A small-molecule ligand and the protein it binds are described below.
Small molecule (SMILES): O=C(CCl)Nc1ccc(Cl)c(S(=O)(=O)N2CCOCC2)c1

Sequence of chain 2.A:
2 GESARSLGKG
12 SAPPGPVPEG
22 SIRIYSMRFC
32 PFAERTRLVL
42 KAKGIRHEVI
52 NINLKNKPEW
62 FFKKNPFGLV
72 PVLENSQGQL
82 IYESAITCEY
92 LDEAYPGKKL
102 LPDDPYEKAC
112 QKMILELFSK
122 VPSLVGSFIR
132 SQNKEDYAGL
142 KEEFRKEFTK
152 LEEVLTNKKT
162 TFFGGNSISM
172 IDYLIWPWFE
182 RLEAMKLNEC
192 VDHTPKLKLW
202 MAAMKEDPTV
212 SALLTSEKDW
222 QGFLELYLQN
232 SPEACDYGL

Binding-site contacts:
Ligand atom C1 contacts residue LEU55 of chain 2.A at 4.1 Å (hydrophobic).
Ligand atom N3 contacts residue CYS31 of chain 2.A at 3.7 Å.
Ligand atom C1 contacts residue TLA1 of chain 2.G at 4.0 Å.
Ligand atom O72 contacts residue GLY127 of chain 2.A at 4.0 Å.
Ligand atom S7 contacts residue PRO32 of chain 2.A at 4.4 Å.
Ligand atom N3 contacts residue PHE33 of chain 2.A at 3.5 Å.
Ligand atom C2 contacts residue PHE33 of chain 2.A at 4.2 Å (hydrophobic).
Ligand atom O2 contacts residue PRO32 of chain 2.A at 3.9 Å.
Ligand atom CA1 contacts residue TRP221 of chain 2.A at 4.2 Å (hydrophobic).
Ligand atom CA1 contacts residue LEU225 of chain 2.A at 3.6 Å (hydrophobic).
Ligand atom C62 contacts residue PHE33 of chain 2.A at 4.3 Å (hydrophobic).
Ligand atom C51 contacts residue PHE33 of chain 2.A at 4.0 Å (hydrophobic).
Ligand atom C2 contacts residue TLA1 of chain 2.G at 3.9 Å.
Ligand atom OB contacts residue ILE130 of chain 2.A at 3.1 Å.
Ligand atom C4 contacts residue TLA1 of chain 2.G at 3.6 Å.
Ligand atom C2 contacts residue CYS31 of chain 2.A at 2.8 Å (hydrophobic).
Ligand atom N8 contacts residue ILE130 of chain 2.A at 4.4 Å.
Ligand atom O71 contacts residue PRO32 of chain 2.A at 3.3 Å.
Ligand atom C91 contacts residue TRP221 of chain 2.A at 3.6 Å (hydrophobic).
Ligand atom C51 contacts residue PRO32 of chain 2.A at 4.0 Å (hydrophobic).
Ligand atom O2 contacts residue CYS31 of chain 2.A at 3.2 Å (h-bond).
Ligand atom OB contacts residue LEU225 of chain 2.A at 3.7 Å.
Ligand atom C52 contacts residue TLA1 of chain 2.G at 3.4 Å.
Ligand atom C1 contacts residue VAL71 of chain 2.A at 3.6 Å (hydrophobic).
Ligand atom CA2 contacts residue TYR228 of chain 2.A at 3.3 Å (hydrophobic).
Ligand atom C92 contacts residue TYR228 of chain 2.A at 3.9 Å (hydrophobic).
Ligand atom N3 contacts residue TLA1 of chain 2.G at 2.9 Å (h-bond).
Ligand atom O71 contacts residue TRP221 of chain 2.A at 4.4 Å.
Ligand atom C52 contacts residue PHE33 of chain 2.A at 3.8 Å (hydrophobic).
Ligand atom O72 contacts residue VAL126 of chain 2.A at 3.9 Å.
Ligand atom OB contacts residue TYR228 of chain 2.A at 4.2 Å.
Ligand atom C1 contacts residue CYS31 of chain 2.A at 1.8 Å (hydrophobic).
Ligand atom C1 contacts residue PHE33 of chain 2.A at 4.5 Å (hydrophobic).
Ligand atom CA2 contacts residue PHE224 of chain 2.A at 4.1 Å (hydrophobic).
Ligand atom CL7 contacts residue GLY127 of chain 2.A at 3.4 Å.
Ligand atom CA2 contacts residue LEU225 of chain 2.A at 4.3 Å (hydrophobic).
Ligand atom C2 contacts residue PRO32 of chain 2.A at 4.4 Å (hydrophobic).
Ligand atom CA1 contacts residue ILE130 of chain 2.A at 3.3 Å (hydrophobic).
Ligand atom CA2 contacts residue ILE130 of chain 2.A at 4.4 Å (hydrophobic).
Ligand atom C4 contacts residue PHE33 of chain 2.A at 3.7 Å (hydrophobic).